Binding-site contacts:
Ligand atom O5 contacts residue VAL314 of chain 38.K at 3.8 Å.
Ligand atom C8 contacts residue ILE281 of chain 38.K at 4.5 Å (hydrophobic).
Ligand atom C7 contacts residue ASN315 of chain 38.K at 3.3 Å.
Ligand atom C1 contacts residue ASN315 of chain 38.K at 1.4 Å.
Ligand atom C2 contacts residue ASN315 of chain 38.K at 2.5 Å.
Ligand atom C6 contacts residue ASN315 of chain 38.K at 4.5 Å.
Ligand atom N2 contacts residue ASN315 of chain 38.K at 2.8 Å (h-bond).
Ligand atom C6 contacts residue THR313 of chain 38.K at 4.5 Å.
Ligand atom C8 contacts residue ASN315 of chain 38.K at 3.5 Å.
Ligand atom C3 contacts residue ASN315 of chain 38.K at 3.8 Å.
Ligand atom C1 contacts residue VAL314 of chain 38.K at 4.4 Å (hydrophobic).
Ligand atom O5 contacts residue ASN315 of chain 38.K at 2.4 Å (h-bond).
Ligand atom C4 contacts residue ASN315 of chain 38.K at 4.3 Å.
Ligand atom O7 contacts residue ASN315 of chain 38.K at 4.2 Å.
Ligand atom O5 contacts residue THR313 of chain 38.K at 4.3 Å.
Ligand atom C5 contacts residue ASN315 of chain 38.K at 3.7 Å.

Sequence of chain 38.K:
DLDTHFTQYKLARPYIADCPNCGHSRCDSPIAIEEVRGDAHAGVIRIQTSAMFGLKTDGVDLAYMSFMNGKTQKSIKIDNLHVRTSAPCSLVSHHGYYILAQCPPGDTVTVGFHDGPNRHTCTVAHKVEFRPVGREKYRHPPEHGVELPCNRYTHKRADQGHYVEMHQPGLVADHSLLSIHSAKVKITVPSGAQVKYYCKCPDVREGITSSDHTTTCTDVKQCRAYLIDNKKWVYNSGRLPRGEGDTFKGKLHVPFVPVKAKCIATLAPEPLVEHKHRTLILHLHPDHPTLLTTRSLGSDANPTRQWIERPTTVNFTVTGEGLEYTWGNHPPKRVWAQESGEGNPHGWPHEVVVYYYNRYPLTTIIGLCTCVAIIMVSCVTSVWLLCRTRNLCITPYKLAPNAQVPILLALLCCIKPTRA

This small molecule binds to this protein.
Small molecule (SMILES): CC(=O)N[C@@H]1[C@@H](O)[C@H](O)[C@@H](CO)O[C@H]1O